Sequence of chain 1.B:
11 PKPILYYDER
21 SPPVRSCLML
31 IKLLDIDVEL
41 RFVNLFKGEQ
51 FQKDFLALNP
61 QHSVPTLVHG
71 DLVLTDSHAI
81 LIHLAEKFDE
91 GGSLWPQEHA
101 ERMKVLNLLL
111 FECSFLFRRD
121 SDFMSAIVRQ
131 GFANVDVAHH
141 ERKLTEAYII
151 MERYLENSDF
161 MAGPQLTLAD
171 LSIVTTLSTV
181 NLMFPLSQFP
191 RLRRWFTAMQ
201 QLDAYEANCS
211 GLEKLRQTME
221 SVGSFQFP

This protein binds this small molecule.
Small molecule (SMILES): Cc1ccc(C(C)(C)C)cc1S(=O)(=O)Nc1ccccc1C(=O)O

Binding-site contacts:
Ligand atom C3 contacts residue MET219 of chain 1.B at 3.9 Å (hydrophobic).
Ligand atom C3 contacts residue MET124 of chain 1.B at 3.7 Å (hydrophobic).
Ligand atom C17 contacts residue LEU45 of chain 1.B at 4.2 Å (hydrophobic).
Ligand atom C27 contacts residue MET219 of chain 1.B at 4.4 Å (hydrophobic).
Ligand atom C3 contacts residue VAL128 of chain 1.B at 4.2 Å (hydrophobic).
Ligand atom C28 contacts residue LEU45 of chain 1.B at 4.0 Å (hydrophobic).
Ligand atom O13 contacts residue SER21 of chain 1.B at 3.5 Å.
Ligand atom C15 contacts residue LEU45 of chain 1.B at 4.2 Å (hydrophobic).
Ligand atom C7 contacts residue SER121 of chain 1.B at 3.4 Å.
Ligand atom C2 contacts residue MET124 of chain 1.B at 4.1 Å (hydrophobic).
Ligand atom S12 contacts residue SER21 of chain 1.B at 4.1 Å.
Ligand atom O13 contacts residue LEU45 of chain 1.B at 4.2 Å.
Ligand atom C26 contacts residue THR218 of chain 1.B at 3.9 Å.
Ligand atom C2 contacts residue MET219 of chain 1.B at 4.4 Å (hydrophobic).
Ligand atom C4 contacts residue MET124 of chain 1.B at 3.7 Å (hydrophobic).
Ligand atom O13 contacts residue PRO22 of chain 1.B at 4.4 Å.
Ligand atom C5 contacts residue SER121 of chain 1.B at 4.2 Å.
Ligand atom C18 contacts residue LEU45 of chain 1.B at 4.0 Å (hydrophobic).
Ligand atom O8 contacts residue SER121 of chain 1.B at 4.0 Å.
Ligand atom O9 contacts residue SER121 of chain 1.B at 2.4 Å (h-bond).
Ligand atom O14 contacts residue ARG20 of chain 1.B at 3.7 Å.
Ligand atom C27 contacts residue THR218 of chain 1.B at 4.0 Å.
Ligand atom C6 contacts residue SER125 of chain 1.B at 4.3 Å.
Ligand atom O14 contacts residue SER21 of chain 1.B at 3.8 Å.
Ligand atom C5 contacts residue MET124 of chain 1.B at 4.1 Å (hydrophobic).
Ligand atom C4 contacts residue VAL128 of chain 1.B at 4.2 Å (hydrophobic).
Ligand atom C5 contacts residue SER125 of chain 1.B at 3.2 Å.
Ligand atom C26 contacts residue ARG20 of chain 1.B at 3.7 Å.
Ligand atom C28 contacts residue PHE46 of chain 1.B at 3.6 Å (hydrophobic).
Ligand atom C16 contacts residue LEU45 of chain 1.B at 4.0 Å (hydrophobic).
Ligand atom C19 contacts residue LEU45 of chain 1.B at 4.3 Å (hydrophobic).
Ligand atom O14 contacts residue LEU215 of chain 1.B at 3.9 Å.
Ligand atom N1 contacts residue PRO22 of chain 1.B at 4.3 Å.
Ligand atom C6 contacts residue SER121 of chain 1.B at 4.4 Å.
Ligand atom O9 contacts residue SER125 of chain 1.B at 3.7 Å.
Ligand atom C21 contacts residue LEU45 of chain 1.B at 4.4 Å (hydrophobic).
Ligand atom C4 contacts residue SER125 of chain 1.B at 3.6 Å.
Ligand atom C7 contacts residue PHE117 of chain 1.B at 4.2 Å (hydrophobic).
Ligand atom O8 contacts residue PHE117 of chain 1.B at 3.4 Å.
Ligand atom C26 contacts residue PHE46 of chain 1.B at 4.2 Å (hydrophobic).